Binding-site contacts:
Ligand atom N1 contacts residue CYS174 of chain 1.A at 3.7 Å.
Ligand atom C5 contacts residue SER48 of chain 1.A at 3.9 Å.
Ligand atom C5 contacts residue PHE93 of chain 1.A at 3.8 Å (hydrophobic).
Ligand atom C12 contacts residue VAL292 of chain 1.A at 4.0 Å (hydrophobic).
Ligand atom C11 contacts residue THR178 of chain 1.A at 4.1 Å.
Ligand atom C11 contacts residue GLY293 of chain 1.A at 4.1 Å.
Ligand atom C6 contacts residue LEU141 of chain 1.A at 4.1 Å (hydrophobic).
Ligand atom N1 contacts residue PHE93 of chain 1.A at 4.1 Å.
Ligand atom C9 contacts residue ZN1 of chain 1.B at 3.5 Å.
Ligand atom C7 contacts residue CYS174 of chain 1.A at 4.1 Å (hydrophobic).
Ligand atom C5 contacts residue LEU116 of chain 1.A at 4.4 Å (hydrophobic).
Ligand atom C6 contacts residue ZN1 of chain 1.B at 3.4 Å.
Ligand atom C2 contacts residue SER48 of chain 1.A at 3.0 Å.
Ligand atom C12 contacts residue SER48 of chain 1.A at 4.2 Å.
Ligand atom N1 contacts residue ZN1 of chain 1.B at 2.5 Å.
Ligand atom N8 contacts residue CYS46 of chain 1.A at 3.4 Å (h-bond).
Ligand atom C9 contacts residue VAL203 of chain 1.A at 4.0 Å (hydrophobic).
Ligand atom C7 contacts residue SER48 of chain 1.A at 3.5 Å.
Ligand atom C5 contacts residue LEU141 of chain 1.A at 3.9 Å (hydrophobic).
Ligand atom C9 contacts residue CYS46 of chain 1.A at 3.6 Å (hydrophobic).
Ligand atom N1 contacts residue SER48 of chain 1.A at 3.0 Å (h-bond).
Ligand atom C2 contacts residue CYS174 of chain 1.A at 4.3 Å (hydrophobic).
Ligand atom C10 contacts residue THR178 of chain 1.A at 4.0 Å.
Ligand atom N1 contacts residue CYS46 of chain 1.A at 4.2 Å.
Ligand atom C9 contacts residue CYS174 of chain 1.A at 3.8 Å (hydrophobic).
Ligand atom C2 contacts residue ZN1 of chain 1.B at 3.4 Å.
Ligand atom C10 contacts residue VAL203 of chain 1.A at 3.9 Å (hydrophobic).
Ligand atom C11 contacts residue VAL292 of chain 1.A at 3.5 Å (hydrophobic).
Ligand atom N8 contacts residue SER48 of chain 1.A at 3.8 Å.
Ligand atom N8 contacts residue CYS174 of chain 1.A at 3.3 Å (h-bond).
Ligand atom C4 contacts residue SER48 of chain 1.A at 3.9 Å.
Ligand atom C4 contacts residue LEU116 of chain 1.A at 4.1 Å (hydrophobic).
Ligand atom C6 contacts residue HIS67 of chain 1.A at 3.3 Å.
Ligand atom C6 contacts residue SER48 of chain 1.A at 3.5 Å.
Ligand atom C6 contacts residue PHE93 of chain 1.A at 3.7 Å (hydrophobic).
Ligand atom C4 contacts residue PHE93 of chain 1.A at 4.3 Å (hydrophobic).
Ligand atom C7 contacts residue ZN1 of chain 1.B at 3.5 Å.
Ligand atom C3 contacts residue SER48 of chain 1.A at 3.5 Å.
Ligand atom N1 contacts residue HIS67 of chain 1.A at 3.4 Å (h-bond).
Ligand atom N8 contacts residue ZN1 of chain 1.B at 2.6 Å.

Sequence of chain 1.A:
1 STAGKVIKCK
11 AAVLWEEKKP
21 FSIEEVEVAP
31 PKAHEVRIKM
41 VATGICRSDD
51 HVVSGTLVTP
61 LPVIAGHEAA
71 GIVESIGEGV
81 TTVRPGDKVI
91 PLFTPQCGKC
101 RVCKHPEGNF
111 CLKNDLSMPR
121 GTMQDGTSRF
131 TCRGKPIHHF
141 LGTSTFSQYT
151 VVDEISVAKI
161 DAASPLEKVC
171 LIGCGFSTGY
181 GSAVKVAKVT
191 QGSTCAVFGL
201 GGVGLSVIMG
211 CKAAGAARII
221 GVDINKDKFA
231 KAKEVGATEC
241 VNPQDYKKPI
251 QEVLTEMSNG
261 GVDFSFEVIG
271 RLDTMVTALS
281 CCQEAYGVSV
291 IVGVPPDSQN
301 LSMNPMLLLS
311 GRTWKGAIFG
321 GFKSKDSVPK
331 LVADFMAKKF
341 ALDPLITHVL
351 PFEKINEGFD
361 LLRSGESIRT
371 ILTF

The protein below binds the small molecule below.
Small molecule (SMILES): c1ccc(-c2ccccn2)nc1